A protein and the small-molecule ligand that binds it are described below.
Small molecule (SMILES): Cc1ncc(COP(=O)(O)O)c(CN[C@@H](CO)C(=O)O)c1O

Sequence of chain 1.A:
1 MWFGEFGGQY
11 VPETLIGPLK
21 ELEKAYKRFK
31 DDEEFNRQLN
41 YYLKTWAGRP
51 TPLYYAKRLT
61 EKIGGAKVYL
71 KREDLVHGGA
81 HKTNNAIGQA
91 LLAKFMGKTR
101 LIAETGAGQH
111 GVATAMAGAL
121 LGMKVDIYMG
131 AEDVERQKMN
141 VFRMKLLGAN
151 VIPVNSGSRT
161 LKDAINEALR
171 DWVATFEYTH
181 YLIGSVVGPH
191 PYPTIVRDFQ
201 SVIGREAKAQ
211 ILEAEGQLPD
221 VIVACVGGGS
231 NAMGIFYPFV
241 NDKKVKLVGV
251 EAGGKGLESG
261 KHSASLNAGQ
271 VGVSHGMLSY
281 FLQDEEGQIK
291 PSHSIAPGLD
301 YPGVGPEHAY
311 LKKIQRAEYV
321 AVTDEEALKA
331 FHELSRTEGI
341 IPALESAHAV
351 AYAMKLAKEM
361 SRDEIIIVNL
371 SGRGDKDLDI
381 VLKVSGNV

Binding-site contacts:
Ligand atom N contacts residue GLY298 of chain 1.A at 3.5 Å.
Ligand atom CB contacts residue ASP300 of chain 1.A at 3.3 Å.
Ligand atom N1 contacts residue GLU345 of chain 1.A at 3.4 Å.
Ligand atom OXT contacts residue HIS110 of chain 1.A at 3.6 Å.
Ligand atom C4A contacts residue GLY298 of chain 1.A at 3.1 Å.
Ligand atom O2P contacts residue GLY228 of chain 1.A at 3.4 Å (h-bond).
Ligand atom O3 contacts residue GLN109 of chain 1.A at 3.1 Å.
Ligand atom O3P contacts residue LYS82 of chain 1.A at 3.2 Å (salt-bridge).
Ligand atom C5A contacts residue GLY298 of chain 1.A at 3.6 Å.
Ligand atom C2A contacts residue GLU345 of chain 1.A at 3.7 Å.
Ligand atom C4A contacts residue LYS82 of chain 1.A at 3.4 Å.
Ligand atom O2P contacts residue SER230 of chain 1.A at 3.5 Å (h-bond).
Ligand atom C contacts residue HIS110 of chain 1.A at 3.6 Å.
Ligand atom O contacts residue HIS110 of chain 1.A at 2.9 Å (h-bond).
Ligand atom C contacts residue THR105 of chain 1.A at 3.4 Å.
Ligand atom OG contacts residue GLY106 of chain 1.A at 3.6 Å.
Ligand atom O2P contacts residue GLY227 of chain 1.A at 2.8 Å (h-bond).
Ligand atom O contacts residue THR105 of chain 1.A at 3.3 Å (h-bond).
Ligand atom OXT contacts residue THR105 of chain 1.A at 2.7 Å (h-bond).
Ligand atom OXT contacts residue GLY106 of chain 1.A at 3.1 Å (h-bond).
Ligand atom OG contacts residue ASP300 of chain 1.A at 2.6 Å (salt-bridge).
Ligand atom P contacts residue SER230 of chain 1.A at 3.4 Å.
Ligand atom N1 contacts residue SER371 of chain 1.A at 2.8 Å (h-bond).
Ligand atom OG contacts residue GLY298 of chain 1.A at 3.6 Å.
Ligand atom O3P contacts residue SER185 of chain 1.A at 2.7 Å (h-bond).
Ligand atom O contacts residue ALA107 of chain 1.A at 3.6 Å.
Ligand atom C6 contacts residue SER371 of chain 1.A at 3.4 Å.
Ligand atom C6 contacts residue HIS81 of chain 1.A at 3.7 Å.
Ligand atom O contacts residue GLN109 of chain 1.A at 2.9 Å (h-bond).
Ligand atom N contacts residue LYS82 of chain 1.A at 3.6 Å.
Ligand atom O1P contacts residue HIS81 of chain 1.A at 2.8 Å (h-bond).
Ligand atom O4P contacts residue LYS82 of chain 1.A at 3.5 Å (salt-bridge).
Ligand atom O1P contacts residue ASN231 of chain 1.A at 2.8 Å (h-bond).
Ligand atom O1P contacts residue SER230 of chain 1.A at 3.2 Å (h-bond).
Ligand atom O2P contacts residue GLY229 of chain 1.A at 2.8 Å (h-bond).
Ligand atom OG contacts residue ALA107 of chain 1.A at 2.9 Å (h-bond).
Ligand atom O3P contacts residue GLY229 of chain 1.A at 3.5 Å (h-bond).
Ligand atom O contacts residue GLY108 of chain 1.A at 3.5 Å (h-bond).
Ligand atom O3P contacts residue SER230 of chain 1.A at 2.6 Å (h-bond).
Ligand atom C6 contacts residue GLU345 of chain 1.A at 3.5 Å.